Sequence of chain 1.H:
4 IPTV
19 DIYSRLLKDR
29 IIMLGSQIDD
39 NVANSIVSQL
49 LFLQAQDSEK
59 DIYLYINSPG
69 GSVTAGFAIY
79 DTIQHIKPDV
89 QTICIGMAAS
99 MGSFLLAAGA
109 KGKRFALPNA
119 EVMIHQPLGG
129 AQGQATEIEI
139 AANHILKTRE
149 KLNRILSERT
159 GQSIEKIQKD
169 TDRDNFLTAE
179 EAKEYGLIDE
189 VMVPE

Sequence of chain 1.N:
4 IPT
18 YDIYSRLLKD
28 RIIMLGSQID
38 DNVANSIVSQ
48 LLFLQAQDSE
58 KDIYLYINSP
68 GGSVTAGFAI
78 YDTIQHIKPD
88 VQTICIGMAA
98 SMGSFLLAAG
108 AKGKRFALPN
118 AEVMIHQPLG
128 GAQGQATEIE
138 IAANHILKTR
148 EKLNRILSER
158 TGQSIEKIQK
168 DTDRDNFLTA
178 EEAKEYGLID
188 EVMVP

Binding-site contacts:
Ligand atom CA contacts residue GLN89 of chain 1.N at 3.6 Å.
Ligand atom O contacts residue MET190 of chain 1.N at 3.8 Å.
Ligand atom CD1 contacts residue TYR63 of chain 1.N at 3.7 Å (hydrophobic).
Ligand atom C4 contacts residue ASP27 of chain 1.N at 3.6 Å.
Ligand atom CB contacts residue HIS83 of chain 1.H at 3.8 Å.
Ligand atom CD contacts residue PHE113 of chain 1.N at 3.5 Å (hydrophobic).
Ligand atom CZ contacts residue ILE93 of chain 1.N at 3.8 Å (hydrophobic).
Ligand atom CB contacts residue TYR61 of chain 1.N at 3.6 Å (hydrophobic).
Ligand atom C contacts residue LEU49 of chain 1.H at 3.8 Å (hydrophobic).
Ligand atom CB contacts residue TYR61 of chain 1.N at 3.7 Å (hydrophobic).
Ligand atom O contacts residue GLN52 of chain 1.H at 3.8 Å.
Ligand atom C contacts residue TYR63 of chain 1.N at 3.6 Å (hydrophobic).
Ligand atom C contacts residue TYR61 of chain 1.N at 3.5 Å (hydrophobic).
Ligand atom CE contacts residue ILE29 of chain 1.N at 3.6 Å (hydrophobic).
Ligand atom N contacts residue TYR63 of chain 1.N at 3.0 Å (h-bond).
Ligand atom C2 contacts residue ILE29 of chain 1.N at 3.5 Å (hydrophobic).
Ligand atom C2 contacts residue LEU49 of chain 1.H at 3.6 Å (hydrophobic).
Ligand atom CB contacts residue GLN89 of chain 1.N at 3.1 Å.
Ligand atom CE2 contacts residue THR80 of chain 1.H at 3.6 Å.
Ligand atom O contacts residue TYR61 of chain 1.N at 3.8 Å.
Ligand atom CE1 contacts residue ILE93 of chain 1.N at 3.7 Å (hydrophobic).
Ligand atom CA contacts residue TYR61 of chain 1.N at 3.4 Å (hydrophobic).
Ligand atom CE1 contacts residue LEU49 of chain 1.H at 3.8 Å (hydrophobic).
Ligand atom O contacts residue TYR61 of chain 1.N at 3.8 Å.
Ligand atom C4 contacts residue ALA53 of chain 1.H at 3.3 Å (hydrophobic).
Ligand atom CD contacts residue TYR63 of chain 1.N at 3.5 Å (hydrophobic).
Ligand atom CE contacts residue ASP27 of chain 1.N at 3.2 Å.
Ligand atom C contacts residue TYR63 of chain 1.N at 3.4 Å (hydrophobic).
Ligand atom C5 contacts residue ALA53 of chain 1.H at 3.6 Å (hydrophobic).
Ligand atom C1 contacts residue ILE29 of chain 1.N at 3.8 Å (hydrophobic).
Ligand atom CB contacts residue MET190 of chain 1.N at 3.5 Å (hydrophobic).
Ligand atom CZ contacts residue LEU115 of chain 1.N at 3.9 Å (hydrophobic).
Ligand atom CB contacts residue ILE91 of chain 1.N at 3.5 Å (hydrophobic).
Ligand atom CZ contacts residue THR80 of chain 1.H at 3.5 Å.
Ligand atom O contacts residue GLN89 of chain 1.N at 3.5 Å (h-bond).
Ligand atom O contacts residue TYR63 of chain 1.N at 2.6 Å (h-bond).
Ligand atom O contacts residue LEU49 of chain 1.H at 3.7 Å.
Ligand atom CA contacts residue HIS83 of chain 1.H at 3.8 Å.
Ligand atom CD2 contacts residue HIS83 of chain 1.H at 3.6 Å.
Ligand atom N contacts residue TYR63 of chain 1.N at 2.9 Å (h-bond).

This small molecule binds to this protein.
Small molecule (SMILES): C[C@@H]1C[C@H]2C(=O)OC[C@H](NC(=O)[C@H](Cc3ccccc3)NC(=O)Nc3ccccc3)C(=O)N3CCC[C@H]3C(=O)N3CCCC[C@H]3C(=O)N[C@@H](C)C(=O)N2C1